A small-molecule ligand and the protein it binds are described below.
Small molecule (SMILES): NC[C@H]1O[C@H](O[C@H]2[C@H](O)[C@@H](O[C@H]3O[C@H](CO)[C@@H](O)[C@H](N)[C@H]3O)[C@H](N)C[C@@H]2N)[C@H](O)[C@@H](O)[C@@H]1O

Binding-site contacts:
Ligand atom N3 contacts residue ASP168 of chain 1.A at 2.9 Å (salt-bridge).
Ligand atom O11 contacts residue ASP168 of chain 1.A at 3.5 Å (salt-bridge).
Ligand atom C9 contacts residue ASP166 of chain 1.A at 3.9 Å.
Ligand atom C12 contacts residue GLU270 of chain 1.A at 3.3 Å.
Ligand atom C8 contacts residue ASP166 of chain 1.A at 3.6 Å.
Ligand atom C11 contacts residue ASP269 of chain 1.A at 3.3 Å.
Ligand atom O13 contacts residue ASP168 of chain 1.A at 3.0 Å (salt-bridge).
Ligand atom O5 contacts residue GLN36 of chain 1.A at 3.9 Å.
Ligand atom N4 contacts residue ASP168 of chain 1.A at 4.0 Å.
Ligand atom C6 contacts residue SER37 of chain 1.A at 3.5 Å.
Ligand atom C10 contacts residue ASP166 of chain 1.A at 3.4 Å.
Ligand atom C12 contacts residue ASP269 of chain 1.A at 3.6 Å.
Ligand atom C15 contacts residue ASP168 of chain 1.A at 3.7 Å.
Ligand atom O7 contacts residue ASP199 of chain 1.A at 2.5 Å (salt-bridge).
Ligand atom O14 contacts residue CYS236 of chain 1.A at 3.6 Å.
Ligand atom O8 contacts residue ARG220 of chain 1.A at 3.6 Å.
Ligand atom N2 contacts residue PHE272 of chain 1.A at 2.7 Å (h-bond).
Ligand atom O10 contacts residue ASP166 of chain 1.A at 3.9 Å.
Ligand atom N3 contacts residue GLU270 of chain 1.A at 2.6 Å (salt-bridge).
Ligand atom N3 contacts residue ASP166 of chain 1.A at 2.8 Å (salt-bridge).
Ligand atom C5 contacts residue PHE272 of chain 1.A at 3.6 Å (hydrophobic).
Ligand atom O13 contacts residue PHE167 of chain 1.A at 3.9 Å.
Ligand atom O8 contacts residue PHE272 of chain 1.A at 3.7 Å.
Ligand atom C7 contacts residue ASP168 of chain 1.A at 3.7 Å.
Ligand atom C6 contacts residue PHE272 of chain 1.A at 3.2 Å (hydrophobic).
Ligand atom C15 contacts residue ASN235 of chain 1.A at 3.6 Å.
Ligand atom N1 contacts residue SER37 of chain 1.A at 4.0 Å.
Ligand atom C7 contacts residue ASP166 of chain 1.A at 3.6 Å.
Ligand atom C2 contacts residue GLN36 of chain 1.A at 3.9 Å.
Ligand atom O13 contacts residue ASP166 of chain 1.A at 4.1 Å.
Ligand atom C14 contacts residue ASP168 of chain 1.A at 3.8 Å.
Ligand atom N2 contacts residue ASP269 of chain 1.A at 2.8 Å (salt-bridge).
Ligand atom C12 contacts residue ASP166 of chain 1.A at 3.8 Å.
Ligand atom O5 contacts residue ASP166 of chain 1.A at 3.9 Å.
Ligand atom N3 contacts residue PHE167 of chain 1.A at 3.8 Å.
Ligand atom O14 contacts residue GLU239 of chain 1.A at 3.9 Å.
Ligand atom N1 contacts residue PHE272 of chain 1.A at 3.1 Å (h-bond).
Ligand atom C3 contacts residue ASP199 of chain 1.A at 3.5 Å.
Ligand atom C7 contacts residue GLU270 of chain 1.A at 3.4 Å.
Ligand atom O14 contacts residue ASN235 of chain 1.A at 3.4 Å (h-bond).

Sequence of chain 1.A:
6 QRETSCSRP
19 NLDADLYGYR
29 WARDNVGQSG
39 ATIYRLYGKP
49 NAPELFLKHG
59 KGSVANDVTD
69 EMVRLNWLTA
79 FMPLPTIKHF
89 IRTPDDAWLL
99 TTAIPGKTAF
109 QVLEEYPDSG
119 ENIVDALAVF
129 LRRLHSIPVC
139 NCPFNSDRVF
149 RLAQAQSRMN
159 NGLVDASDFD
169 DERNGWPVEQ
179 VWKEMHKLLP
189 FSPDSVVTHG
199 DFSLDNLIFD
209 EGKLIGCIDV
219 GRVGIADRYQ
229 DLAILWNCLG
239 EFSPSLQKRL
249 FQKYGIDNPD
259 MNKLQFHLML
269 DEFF